Binding-site contacts:
Ligand atom O2C contacts residue TRP44 of chain 3.A at 3.3 Å.
Ligand atom O3C contacts residue ARG45 of chain 3.A at 4.0 Å.
Ligand atom O6 contacts residue TRP44 of chain 3.A at 3.4 Å.
Ligand atom O5 contacts residue LYS154 of chain 3.A at 3.8 Å.
Ligand atom P1 contacts residue ARG45 of chain 3.A at 4.0 Å.
Ligand atom O53 contacts residue LYS148 of chain 3.A at 3.3 Å (salt-bridge).
Ligand atom C3B contacts residue LEU48 of chain 3.A at 4.1 Å (hydrophobic).
Ligand atom P1 contacts residue ARG43 of chain 3.A at 3.9 Å.
Ligand atom O2 contacts residue ARG43 of chain 3.A at 3.2 Å (salt-bridge).
Ligand atom O52 contacts residue LYS154 of chain 3.A at 3.2 Å (salt-bridge).
Ligand atom O53 contacts residue ASP41 of chain 3.A at 3.5 Å (salt-bridge).
Ligand atom C1A contacts residue TRP44 of chain 3.A at 3.6 Å (hydrophobic).
Ligand atom P5 contacts residue ARG151 of chain 3.A at 3.3 Å.
Ligand atom O52 contacts residue ARG151 of chain 3.A at 3.3 Å (salt-bridge).
Ligand atom O1A contacts residue TRP44 of chain 3.A at 3.6 Å.
Ligand atom O1B contacts residue ARG45 of chain 3.A at 3.1 Å.
Ligand atom O51 contacts residue LYS153 of chain 3.A at 3.3 Å (salt-bridge).
Ligand atom O12 contacts residue ARG45 of chain 3.A at 2.8 Å (salt-bridge).
Ligand atom O4 contacts residue LYS154 of chain 3.A at 4.0 Å.
Ligand atom O1 contacts residue TRP44 of chain 3.A at 3.6 Å.
Ligand atom O1 contacts residue ARG43 of chain 3.A at 3.6 Å.
Ligand atom O51 contacts residue ARG151 of chain 3.A at 2.8 Å (salt-bridge).
Ligand atom O13 contacts residue TRP44 of chain 3.A at 3.5 Å.
Ligand atom O53 contacts residue ILE42 of chain 3.A at 3.9 Å.
Ligand atom O12 contacts residue TRP44 of chain 3.A at 4.0 Å.
Ligand atom O1B contacts residue LEU48 of chain 3.A at 3.8 Å.
Ligand atom P5 contacts residue LYS154 of chain 3.A at 3.7 Å.
Ligand atom O12 contacts residue ARG43 of chain 3.A at 3.5 Å (salt-bridge).
Ligand atom C1B contacts residue ARG45 of chain 3.A at 4.1 Å.
Ligand atom O43 contacts residue GLN157 of chain 3.A at 3.8 Å.
Ligand atom P4 contacts residue LYS154 of chain 3.A at 4.0 Å.
Ligand atom O11 contacts residue ARG45 of chain 3.A at 4.0 Å.
Ligand atom O51 contacts residue LYS154 of chain 3.A at 3.4 Å (salt-bridge).
Ligand atom C1B contacts residue LEU48 of chain 3.A at 4.1 Å (hydrophobic).
Ligand atom O11 contacts residue ARG43 of chain 3.A at 3.3 Å (salt-bridge).
Ligand atom O43 contacts residue LYS154 of chain 3.A at 3.3 Å (salt-bridge).
Ligand atom C4A contacts residue PHE140 of chain 1.A at 3.8 Å (hydrophobic).
Ligand atom O6 contacts residue ARG43 of chain 3.A at 3.7 Å.
Ligand atom O53 contacts residue ARG151 of chain 3.A at 3.6 Å.
Ligand atom C2 contacts residue ARG43 of chain 3.A at 4.1 Å.

Sequence of chain 3.A:
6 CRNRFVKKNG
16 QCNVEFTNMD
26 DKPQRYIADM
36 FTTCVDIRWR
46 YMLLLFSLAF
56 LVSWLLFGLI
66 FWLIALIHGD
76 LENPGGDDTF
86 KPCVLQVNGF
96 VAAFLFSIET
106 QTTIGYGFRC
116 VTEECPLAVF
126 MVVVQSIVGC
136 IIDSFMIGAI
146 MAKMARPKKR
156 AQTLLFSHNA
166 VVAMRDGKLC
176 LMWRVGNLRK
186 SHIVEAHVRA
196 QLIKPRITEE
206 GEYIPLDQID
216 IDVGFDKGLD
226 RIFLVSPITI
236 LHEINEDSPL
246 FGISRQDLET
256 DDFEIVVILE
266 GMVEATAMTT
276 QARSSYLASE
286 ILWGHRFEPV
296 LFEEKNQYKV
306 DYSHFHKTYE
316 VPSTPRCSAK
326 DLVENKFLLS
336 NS

The small molecule below binds the protein below.
Small molecule (SMILES): CCCCCCCC(=O)OC[C@H](COP(=O)(O)O[C@@H]1[C@H](O)[C@H](O)[C@@H](OP(=O)(O)O)[C@H](OP(=O)(O)O)[C@H]1O)OC(=O)CCCCCCC

Sequence of chain 1.A:
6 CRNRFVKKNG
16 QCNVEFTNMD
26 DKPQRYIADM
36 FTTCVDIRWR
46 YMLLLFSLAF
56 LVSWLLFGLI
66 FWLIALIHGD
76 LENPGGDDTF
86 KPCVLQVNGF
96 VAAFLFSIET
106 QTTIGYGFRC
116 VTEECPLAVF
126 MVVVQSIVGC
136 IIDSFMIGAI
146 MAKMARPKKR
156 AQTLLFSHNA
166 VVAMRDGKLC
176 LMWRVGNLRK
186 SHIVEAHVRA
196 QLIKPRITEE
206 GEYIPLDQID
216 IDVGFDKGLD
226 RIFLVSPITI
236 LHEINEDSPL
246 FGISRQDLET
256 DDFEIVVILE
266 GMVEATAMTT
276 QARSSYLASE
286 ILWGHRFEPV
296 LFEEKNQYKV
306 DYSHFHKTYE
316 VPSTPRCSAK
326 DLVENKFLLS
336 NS